This protein binds this small molecule.
Small molecule (SMILES): OC[C@H]1O[C@H](O)[C@@H](O)[C@@H](O)[C@@H]1O

Binding-site contacts:
Ligand atom O5 contacts residue BMA3 of chain 1.E at 2.5 Å (h-bond).
Ligand atom C4 contacts residue MAN1 of chain 1.H at 4.5 Å.
Ligand atom C2 contacts residue BMA3 of chain 1.E at 3.4 Å.
Ligand atom O2 contacts residue MAN1 of chain 1.H at 2.9 Å (h-bond).
Ligand atom C2 contacts residue MAN1 of chain 1.H at 2.7 Å.
Ligand atom C2 contacts residue NAG2 of chain 1.E at 4.3 Å.
Ligand atom C1 contacts residue BMA3 of chain 1.E at 2.2 Å.
Ligand atom O2 contacts residue NAG2 of chain 1.E at 3.0 Å (h-bond).
Ligand atom O2 contacts residue BMA3 of chain 1.E at 2.5 Å (h-bond).
Ligand atom C1 contacts residue MAN1 of chain 1.H at 3.9 Å.
Ligand atom C3 contacts residue MAN1 of chain 1.H at 3.2 Å.
Ligand atom C5 contacts residue BMA3 of chain 1.E at 3.9 Å.
Ligand atom O3 contacts residue MAN1 of chain 1.H at 2.4 Å (h-bond).